Binding-site contacts:
Ligand atom CE1 contacts residue ASN50 of chain 1.A at 3.3 Å.
Ligand atom CD contacts residue ASN97 of chain 1.B at 3.1 Å.
Ligand atom O contacts residue ASP102 of chain 1.B at 2.7 Å (salt-bridge).
Ligand atom CG contacts residue LEU49 of chain 1.B at 3.0 Å (hydrophobic).
Ligand atom NZ contacts residue LYS48 of chain 1.A at 3.3 Å (salt-bridge).
Ligand atom CB contacts residue LYS48 of chain 1.B at 3.5 Å.
Ligand atom CD2 contacts residue LEU49 of chain 1.A at 3.5 Å (hydrophobic).
Ligand atom CD2 contacts residue MET106 of chain 1.B at 3.6 Å (hydrophobic).
Ligand atom C contacts residue ASP102 of chain 1.B at 3.5 Å.
Ligand atom CE contacts residue LEU49 of chain 1.B at 3.4 Å (hydrophobic).
Ligand atom NE2 contacts residue LEU49 of chain 1.B at 3.5 Å.
Ligand atom CZ contacts residue ASP102 of chain 1.B at 3.6 Å.
Ligand atom O contacts residue ASP101 of chain 1.B at 3.5 Å.
Ligand atom CE1 contacts residue ASN97 of chain 1.A at 3.6 Å.
Ligand atom CG contacts residue LYS48 of chain 1.B at 3.2 Å.
Ligand atom OH contacts residue ASN97 of chain 1.B at 3.2 Å (h-bond).
Ligand atom CG contacts residue ASP102 of chain 1.B at 3.5 Å.
Ligand atom CD1 contacts residue MET106 of chain 1.B at 3.5 Å (hydrophobic).
Ligand atom ND1 contacts residue LEU49 of chain 1.B at 3.5 Å.
Ligand atom C contacts residue LEU49 of chain 1.B at 3.4 Å (hydrophobic).
Ligand atom CD1 contacts residue ASP102 of chain 1.B at 3.5 Å.
Ligand atom NE2 contacts residue LEU49 of chain 1.A at 2.8 Å (h-bond).
Ligand atom CE contacts residue LYS48 of chain 1.A at 3.3 Å.
Ligand atom CH3 contacts residue VAL44 of chain 1.B at 3.6 Å (hydrophobic).
Ligand atom NE contacts residue ASP102 of chain 1.B at 2.8 Å (salt-bridge).
Ligand atom CH3 contacts residue ILE103 of chain 1.B at 3.5 Å (hydrophobic).
Ligand atom CD2 contacts residue LYS48 of chain 1.B at 3.4 Å.
Ligand atom CD2 contacts residue ILE103 of chain 1.A at 3.6 Å (hydrophobic).
Ligand atom NE2 contacts residue LEU51 of chain 1.A at 3.6 Å.
Ligand atom NZ contacts residue ILE103 of chain 1.B at 3.6 Å.
Ligand atom OH contacts residue ASN50 of chain 1.B at 3.6 Å (h-bond).
Ligand atom NH2 contacts residue ASP102 of chain 1.B at 3.5 Å (salt-bridge).
Ligand atom CH contacts residue ILE103 of chain 1.B at 3.4 Å (hydrophobic).
Ligand atom CB contacts residue LEU49 of chain 1.B at 3.5 Å (hydrophobic).
Ligand atom CE1 contacts residue LEU49 of chain 1.B at 3.3 Å (hydrophobic).
Ligand atom CB contacts residue ASP102 of chain 1.B at 3.5 Å.
Ligand atom CB contacts residue LEU49 of chain 1.B at 3.5 Å (hydrophobic).
Ligand atom NE2 contacts residue ASN50 of chain 1.A at 3.3 Å (h-bond).
Ligand atom O contacts residue LEU49 of chain 1.B at 3.0 Å.
Ligand atom OH contacts residue ILE103 of chain 1.A at 3.5 Å.

A protein and the small-molecule ligand that binds it are described below.
Small molecule (SMILES): CC(=O)NCCCC[C@H](NC(=O)[C@H](CC(C)C)NC(=O)[C@H](CC(C)C)NC(=O)[C@H](CCCCNC(C)=O)NC(=O)[C@H](CC(C)C)NC(=O)[C@H](CO)NC(=O)[C@@H](N)CCCN=C(N)N)C(=O)N[C@@H](Cc1cnc[nH]1)C(=O)N[C@@H](CC(C)C)C(=O)N[C@@H](Cc1ccc(O)cc1)C(=O)N[C@H](C=O)Cc1cnc[nH]1

Sequence of chain 1.A:
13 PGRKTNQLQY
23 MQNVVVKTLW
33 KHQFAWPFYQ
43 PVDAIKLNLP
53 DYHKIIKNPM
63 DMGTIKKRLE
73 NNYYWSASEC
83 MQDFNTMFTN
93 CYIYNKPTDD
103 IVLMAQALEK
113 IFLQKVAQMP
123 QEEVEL

Sequence of chain 1.B:
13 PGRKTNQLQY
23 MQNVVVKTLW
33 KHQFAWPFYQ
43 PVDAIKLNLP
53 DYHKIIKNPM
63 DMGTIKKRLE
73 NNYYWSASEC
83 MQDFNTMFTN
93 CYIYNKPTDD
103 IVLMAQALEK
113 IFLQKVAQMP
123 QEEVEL